A small-molecule ligand and the protein it binds are described below.
Small molecule (SMILES): CC(=O)N[C@@H]1[C@@H](O)[C@H](O)[C@@H](CO)O[C@H]1O

Sequence of chain 1.A:
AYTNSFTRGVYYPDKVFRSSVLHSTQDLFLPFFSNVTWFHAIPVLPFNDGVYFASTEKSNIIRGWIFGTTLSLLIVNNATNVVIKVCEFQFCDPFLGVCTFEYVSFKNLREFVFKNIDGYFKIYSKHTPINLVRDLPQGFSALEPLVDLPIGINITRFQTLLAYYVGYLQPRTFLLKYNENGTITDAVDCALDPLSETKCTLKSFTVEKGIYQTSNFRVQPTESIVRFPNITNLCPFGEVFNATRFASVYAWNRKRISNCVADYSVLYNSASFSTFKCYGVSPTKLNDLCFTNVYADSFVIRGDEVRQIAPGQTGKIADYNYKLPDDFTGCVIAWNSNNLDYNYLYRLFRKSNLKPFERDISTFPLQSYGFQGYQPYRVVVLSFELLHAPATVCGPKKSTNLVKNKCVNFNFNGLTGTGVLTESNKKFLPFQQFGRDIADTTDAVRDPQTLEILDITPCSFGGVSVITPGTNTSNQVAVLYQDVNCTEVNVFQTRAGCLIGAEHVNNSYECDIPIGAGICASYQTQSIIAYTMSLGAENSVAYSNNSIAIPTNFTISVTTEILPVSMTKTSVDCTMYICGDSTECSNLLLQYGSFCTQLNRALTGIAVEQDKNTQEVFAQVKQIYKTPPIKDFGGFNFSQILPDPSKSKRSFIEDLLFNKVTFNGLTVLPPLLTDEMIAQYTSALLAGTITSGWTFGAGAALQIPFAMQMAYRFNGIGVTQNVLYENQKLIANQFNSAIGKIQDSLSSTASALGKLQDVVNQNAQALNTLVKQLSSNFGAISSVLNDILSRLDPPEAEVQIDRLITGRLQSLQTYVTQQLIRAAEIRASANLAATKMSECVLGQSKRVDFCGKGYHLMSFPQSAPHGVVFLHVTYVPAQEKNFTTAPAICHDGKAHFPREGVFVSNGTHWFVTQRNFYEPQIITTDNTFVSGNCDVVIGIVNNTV

Binding-site contacts:
Ligand atom C2 contacts residue ASN635 of chain 1.A at 2.5 Å.
Ligand atom O5 contacts residue ASN635 of chain 1.A at 2.4 Å (h-bond).
Ligand atom C4 contacts residue ASN635 of chain 1.A at 4.3 Å.
Ligand atom C8 contacts residue ASN635 of chain 1.A at 4.2 Å.
Ligand atom O7 contacts residue ASN635 of chain 1.A at 3.3 Å (h-bond).
Ligand atom C8 contacts residue GLN663 of chain 1.A at 3.7 Å.
Ligand atom N2 contacts residue ASN635 of chain 1.A at 2.9 Å (h-bond).
Ligand atom C1 contacts residue ASN635 of chain 1.A at 1.5 Å.
Ligand atom C3 contacts residue ASN635 of chain 1.A at 3.8 Å.
Ligand atom C7 contacts residue ASN635 of chain 1.A at 3.3 Å.
Ligand atom O5 contacts residue THR637 of chain 1.A at 4.5 Å.
Ligand atom C5 contacts residue ASN635 of chain 1.A at 3.7 Å.